The protein below binds the small molecule below.
Small molecule (SMILES): O=C(O)C1=C[C@@H](O)[C@@H](O)[C@H](O)C1

Binding-site contacts:
Ligand atom O12 contacts residue GLN235 of chain 1.A at 3.5 Å (h-bond).
Ligand atom C8 contacts residue ASN85 of chain 1.A at 4.0 Å.
Ligand atom C6 contacts residue ASN85 of chain 1.A at 4.2 Å.
Ligand atom C8 contacts residue GLN235 of chain 1.A at 3.5 Å.
Ligand atom O12 contacts residue ASP100 of chain 1.A at 2.8 Å (salt-bridge).
Ligand atom C10 contacts residue LEU232 of chain 1.A at 4.1 Å (hydrophobic).
Ligand atom O12 contacts residue LYS64 of chain 1.A at 3.2 Å (salt-bridge).
Ligand atom C9 contacts residue THR60 of chain 1.A at 4.1 Å.
Ligand atom C1 contacts residue TYR207 of chain 1.A at 3.8 Å (hydrophobic).
Ligand atom C9 contacts residue LYS64 of chain 1.A at 3.9 Å.
Ligand atom C1 contacts residue SER16 of chain 1.A at 3.5 Å.
Ligand atom O7 contacts residue LEU59 of chain 1.A at 4.1 Å.
Ligand atom C5 contacts residue GLN235 of chain 1.A at 4.2 Å.
Ligand atom O3 contacts residue SER14 of chain 1.A at 3.6 Å.
Ligand atom C5 contacts residue ASN58 of chain 1.A at 4.1 Å.
Ligand atom O2 contacts residue SER14 of chain 1.A at 2.5 Å (h-bond).
Ligand atom C4 contacts residue SER16 of chain 1.A at 4.0 Å.
Ligand atom C10 contacts residue THR60 of chain 1.A at 3.7 Å.
Ligand atom O7 contacts residue GLN235 of chain 1.A at 3.0 Å (h-bond).
Ligand atom O7 contacts residue ASN85 of chain 1.A at 3.4 Å (h-bond).
Ligand atom O11 contacts residue LEU59 of chain 1.A at 4.0 Å.
Ligand atom C1 contacts residue SER14 of chain 1.A at 3.5 Å.
Ligand atom O11 contacts residue THR60 of chain 1.A at 3.2 Å (h-bond).
Ligand atom C5 contacts residue VAL6 of chain 1.A at 4.1 Å (hydrophobic).
Ligand atom O7 contacts residue ASN58 of chain 1.A at 3.2 Å.
Ligand atom C6 contacts residue ASN58 of chain 1.A at 4.0 Å.
Ligand atom C6 contacts residue GLN235 of chain 1.A at 3.8 Å.
Ligand atom C1 contacts residue LEU232 of chain 1.A at 4.2 Å (hydrophobic).
Ligand atom O12 contacts residue ASN85 of chain 1.A at 3.0 Å (h-bond).
Ligand atom C5 contacts residue SER16 of chain 1.A at 3.7 Å.
Ligand atom O2 contacts residue VAL6 of chain 1.A at 3.6 Å.
Ligand atom O3 contacts residue TYR207 of chain 1.A at 2.8 Å (h-bond).
Ligand atom C8 contacts residue ASP100 of chain 1.A at 3.7 Å.
Ligand atom C8 contacts residue LYS64 of chain 1.A at 4.1 Å.
Ligand atom O2 contacts residue SER16 of chain 1.A at 2.6 Å (h-bond).
Ligand atom C4 contacts residue THR60 of chain 1.A at 4.0 Å.
Ligand atom O12 contacts residue LEU59 of chain 1.A at 4.2 Å.
Ligand atom C4 contacts residue LEU232 of chain 1.A at 4.1 Å (hydrophobic).
Ligand atom C6 contacts residue LEU59 of chain 1.A at 3.7 Å (hydrophobic).
Ligand atom O11 contacts residue LYS64 of chain 1.A at 2.9 Å (salt-bridge).

Sequence of chain 1.A:
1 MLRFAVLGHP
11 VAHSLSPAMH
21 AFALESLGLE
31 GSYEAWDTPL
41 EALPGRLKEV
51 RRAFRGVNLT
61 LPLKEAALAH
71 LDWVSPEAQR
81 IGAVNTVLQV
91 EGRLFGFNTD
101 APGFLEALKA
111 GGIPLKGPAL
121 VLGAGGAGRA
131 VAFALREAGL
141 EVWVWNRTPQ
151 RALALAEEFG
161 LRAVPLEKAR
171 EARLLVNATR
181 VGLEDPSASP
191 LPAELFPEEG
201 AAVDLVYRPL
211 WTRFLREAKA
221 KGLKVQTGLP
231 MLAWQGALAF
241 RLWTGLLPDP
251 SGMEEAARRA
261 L